Sequence of chain 1.A:
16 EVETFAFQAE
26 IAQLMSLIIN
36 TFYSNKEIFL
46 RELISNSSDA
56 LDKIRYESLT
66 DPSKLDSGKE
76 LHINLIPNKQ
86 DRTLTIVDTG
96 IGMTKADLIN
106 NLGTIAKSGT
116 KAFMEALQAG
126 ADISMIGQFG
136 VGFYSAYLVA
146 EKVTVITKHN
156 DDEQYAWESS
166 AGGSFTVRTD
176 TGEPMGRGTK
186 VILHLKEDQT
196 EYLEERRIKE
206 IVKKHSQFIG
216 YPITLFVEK

Sequence of chain 2.A:
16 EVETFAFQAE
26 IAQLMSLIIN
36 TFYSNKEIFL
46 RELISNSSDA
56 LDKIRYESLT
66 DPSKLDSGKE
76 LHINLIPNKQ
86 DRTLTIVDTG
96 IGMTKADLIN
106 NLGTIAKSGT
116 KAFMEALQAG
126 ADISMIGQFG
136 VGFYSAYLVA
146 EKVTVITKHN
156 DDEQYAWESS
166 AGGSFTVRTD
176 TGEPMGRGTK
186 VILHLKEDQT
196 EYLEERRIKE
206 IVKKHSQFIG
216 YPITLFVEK

This protein binds this small molecule.
Small molecule (SMILES): CCNC(=O)c1noc(-c2cc(C(C)C)c(O)cc2O)c1-c1ccc(CN2CCOCC2)cc1

Binding-site contacts:
Ligand atom O34 contacts residue VAL186 of chain 2.A at 3.6 Å.
Ligand atom N1 contacts residue GLY97 of chain 2.A at 3.1 Å (h-bond).
Ligand atom C32 contacts residue PHE138 of chain 2.A at 3.4 Å (hydrophobic).
Ligand atom C11 contacts residue GLY97 of chain 2.A at 3.4 Å.
Ligand atom C31 contacts residue ASN51 of chain 2.A at 3.7 Å.
Ligand atom O34 contacts residue LEU48 of chain 2.A at 3.5 Å.
Ligand atom C14 contacts residue ASN51 of chain 2.A at 3.6 Å.
Ligand atom C4 contacts residue ALA55 of chain 2.A at 3.6 Å (hydrophobic).
Ligand atom O34 contacts residue ASN51 of chain 2.A at 3.3 Å (h-bond).
Ligand atom C18 contacts residue LEU107 of chain 2.A at 3.2 Å (hydrophobic).
Ligand atom O5 contacts residue ALA55 of chain 2.A at 3.5 Å.
Ligand atom C15 contacts residue ASN51 of chain 2.A at 3.3 Å.
Ligand atom O9 contacts residue LYS58 of chain 2.A at 3.3 Å (salt-bridge).
Ligand atom N10 contacts residue ILE96 of chain 2.A at 3.4 Å.
Ligand atom C2 contacts residue GLY97 of chain 2.A at 3.8 Å.
Ligand atom C13 contacts residue MET98 of chain 2.A at 3.5 Å (hydrophobic).
Ligand atom O33 contacts residue SER52 of chain 2.A at 3.5 Å.
Ligand atom C8 contacts residue ILE96 of chain 2.A at 3.7 Å (hydrophobic).
Ligand atom C22 contacts residue ASN51 of chain 2.A at 3.4 Å.
Ligand atom C26 contacts residue GLY135 of chain 2.A at 3.6 Å.
Ligand atom O33 contacts residue THR184 of chain 2.A at 3.6 Å.
Ligand atom C31 contacts residue LEU107 of chain 2.A at 3.6 Å (hydrophobic).
Ligand atom C19 contacts residue LEU107 of chain 2.A at 3.0 Å (hydrophobic).
Ligand atom C16 contacts residue ASP93 of chain 2.A at 3.6 Å.
Ligand atom C2 contacts residue MET98 of chain 2.A at 3.6 Å (hydrophobic).
Ligand atom O5 contacts residue THR184 of chain 2.A at 2.9 Å (h-bond).
Ligand atom N1 contacts residue ALA55 of chain 2.A at 3.6 Å.
Ligand atom C16 contacts residue ASN51 of chain 2.A at 3.7 Å.
Ligand atom C19 contacts residue THR109 of chain 2.A at 3.7 Å.
Ligand atom C30 contacts residue ASN51 of chain 2.A at 3.3 Å.
Ligand atom N10 contacts residue MET98 of chain 2.A at 3.7 Å.
Ligand atom C11 contacts residue ASP102 of chain 2.A at 3.7 Å.
Ligand atom N10 contacts residue GLY97 of chain 2.A at 2.8 Å (h-bond).
Ligand atom O33 contacts residue ALA55 of chain 2.A at 3.4 Å.
Ligand atom O33 contacts residue ASP93 of chain 2.A at 2.4 Å (salt-bridge).
Ligand atom C16 contacts residue SER52 of chain 2.A at 3.7 Å.
Ligand atom C17 contacts residue ASP93 of chain 2.A at 3.4 Å.
Ligand atom C23 contacts residue THR109 of chain 2.A at 3.3 Å.
Ligand atom C30 contacts residue PHE138 of chain 2.A at 3.7 Å (hydrophobic).
Ligand atom N1 contacts residue MET98 of chain 2.A at 3.6 Å.